A small-molecule ligand and the protein it binds are described below.
Small molecule (SMILES): Cc1cc(CCCOc2c(C)cc(-c3noc(C(F)(F)F)n3)cc2C)on1

Binding-site contacts:
Ligand atom C5 contacts residue MET214 of chain 44.A at 3.5 Å (hydrophobic).
Ligand atom C2A contacts residue PHE179 of chain 44.A at 3.6 Å (hydrophobic).
Ligand atom F1 contacts residue LEU217 of chain 44.A at 3.4 Å.
Ligand atom N1A contacts residue TYR144 of chain 44.A at 3.1 Å.
Ligand atom C1C contacts residue MET214 of chain 44.A at 3.5 Å (hydrophobic).
Ligand atom F2 contacts residue PHE179 of chain 44.A at 3.3 Å.
Ligand atom F3 contacts residue SER167 of chain 44.A at 3.8 Å.
Ligand atom O1 contacts residue MET214 of chain 44.A at 3.5 Å (h-bond).
Ligand atom C5B contacts residue TYR144 of chain 44.A at 3.5 Å (hydrophobic).
Ligand atom C5B contacts residue LEU181 of chain 44.A at 3.4 Å (hydrophobic).
Ligand atom C4 contacts residue TYR190 of chain 44.A at 3.4 Å (hydrophobic).
Ligand atom C1B contacts residue LEU181 of chain 44.A at 3.7 Å (hydrophobic).
Ligand atom F2 contacts residue TYR142 of chain 44.A at 3.6 Å.
Ligand atom CM2 contacts residue ILE122 of chain 44.A at 3.5 Å (hydrophobic).
Ligand atom C4B contacts residue LEU181 of chain 44.A at 3.5 Å (hydrophobic).
Ligand atom F2 contacts residue VAL168 of chain 44.A at 2.6 Å.
Ligand atom C2A contacts residue TYR144 of chain 44.A at 3.5 Å (hydrophobic).
Ligand atom CM3 contacts residue ASN212 of chain 44.A at 3.5 Å.
Ligand atom O1B contacts residue ILE98 of chain 44.A at 3.0 Å.
Ligand atom CM6 contacts residue LEU184 of chain 44.A at 3.0 Å (hydrophobic).
Ligand atom CM4 contacts residue TYR142 of chain 44.A at 3.5 Å (hydrophobic).
Ligand atom F3 contacts residue TYR144 of chain 44.A at 2.9 Å.
Ligand atom CM4 contacts residue PHE179 of chain 44.A at 3.8 Å (hydrophobic).
Ligand atom C3A contacts residue TYR144 of chain 44.A at 3.4 Å (hydrophobic).
Ligand atom F1 contacts residue TYR142 of chain 44.A at 3.6 Å.
Ligand atom C6B contacts residue LEU181 of chain 44.A at 3.4 Å (hydrophobic).
Ligand atom N3A contacts residue PHE179 of chain 44.A at 3.2 Å.
Ligand atom F3 contacts residue MET143 of chain 44.A at 3.3 Å.
Ligand atom F1 contacts residue PHE179 of chain 44.A at 3.8 Å.
Ligand atom N1A contacts residue PHE179 of chain 44.A at 3.7 Å.
Ligand atom CM6 contacts residue TYR144 of chain 44.A at 3.3 Å (hydrophobic).
Ligand atom C3A contacts residue PHE179 of chain 44.A at 3.4 Å (hydrophobic).
Ligand atom N3A contacts residue TYR144 of chain 44.A at 3.7 Å.
Ligand atom F3 contacts residue ALA166 of chain 44.A at 2.8 Å.
Ligand atom CM3 contacts residue TYR190 of chain 44.A at 3.5 Å (hydrophobic).
Ligand atom N1A contacts residue LEU181 of chain 44.A at 3.7 Å.
Ligand atom O1A contacts residue TYR144 of chain 44.A at 3.1 Å.
Ligand atom F3 contacts residue TYR142 of chain 44.A at 2.8 Å.
Ligand atom C1B contacts residue ILE98 of chain 44.A at 3.6 Å (hydrophobic).
Ligand atom CM6 contacts residue MET214 of chain 44.A at 3.5 Å (hydrophobic).

Sequence of chain 44.C:
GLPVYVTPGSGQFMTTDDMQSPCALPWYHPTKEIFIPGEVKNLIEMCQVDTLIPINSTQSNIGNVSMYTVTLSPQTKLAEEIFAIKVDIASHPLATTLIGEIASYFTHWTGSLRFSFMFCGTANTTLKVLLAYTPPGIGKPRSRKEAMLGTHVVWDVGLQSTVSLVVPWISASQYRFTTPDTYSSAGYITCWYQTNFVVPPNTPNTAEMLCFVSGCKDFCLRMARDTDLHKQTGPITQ

Sequence of chain 44.A:
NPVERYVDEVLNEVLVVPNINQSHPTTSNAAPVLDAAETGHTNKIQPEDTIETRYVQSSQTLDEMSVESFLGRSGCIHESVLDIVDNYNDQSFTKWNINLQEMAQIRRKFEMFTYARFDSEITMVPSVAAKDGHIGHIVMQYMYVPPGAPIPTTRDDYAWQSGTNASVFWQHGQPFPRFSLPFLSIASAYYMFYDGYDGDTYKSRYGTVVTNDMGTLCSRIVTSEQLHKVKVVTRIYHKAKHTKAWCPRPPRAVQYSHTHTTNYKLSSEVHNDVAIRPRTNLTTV